The small molecule below binds the protein below.
Small molecule (SMILES): C[N+](C)(C)CCOC(N)=O

Binding-site contacts:
Ligand atom N1 contacts residue TYR89 of chain 1.D at 4.2 Å.
Ligand atom C8 contacts residue MET114 of chain 1.E at 4.1 Å (hydrophobic).
Ligand atom C3 contacts residue CYS187 of chain 1.D at 4.0 Å (hydrophobic).
Ligand atom N1 contacts residue MET114 of chain 1.E at 4.4 Å.
Ligand atom C8 contacts residue TRP143 of chain 1.D at 3.3 Å (hydrophobic).
Ligand atom O4 contacts residue TYR192 of chain 1.D at 3.8 Å.
Ligand atom C5 contacts residue THR144 of chain 1.D at 4.0 Å.
Ligand atom C10 contacts residue TYR192 of chain 1.D at 3.9 Å (hydrophobic).
Ligand atom N6 contacts residue THR144 of chain 1.D at 3.4 Å.
Ligand atom C10 contacts residue TRP143 of chain 1.D at 4.1 Å (hydrophobic).
Ligand atom N6 contacts residue MET114 of chain 1.E at 4.2 Å.
Ligand atom O7 contacts residue ARG104 of chain 1.E at 3.6 Å.
Ligand atom C8 contacts residue TRP53 of chain 1.E at 4.5 Å (hydrophobic).
Ligand atom N6 contacts residue TRP143 of chain 1.D at 3.3 Å (h-bond).
Ligand atom C10 contacts residue SER142 of chain 1.D at 4.3 Å.
Ligand atom C9 contacts residue TYR185 of chain 1.D at 3.5 Å (hydrophobic).
Ligand atom N1 contacts residue TYR185 of chain 1.D at 4.2 Å.
Ligand atom C9 contacts residue MET114 of chain 1.E at 3.9 Å (hydrophobic).
Ligand atom C9 contacts residue CYS187 of chain 1.D at 3.8 Å (hydrophobic).
Ligand atom C5 contacts residue TRP143 of chain 1.D at 3.6 Å (hydrophobic).
Ligand atom O4 contacts residue TRP143 of chain 1.D at 3.5 Å (h-bond).
Ligand atom N1 contacts residue TRP143 of chain 1.D at 3.9 Å.
Ligand atom C9 contacts residue TRP53 of chain 1.E at 3.9 Å (hydrophobic).
Ligand atom C3 contacts residue MET114 of chain 1.E at 3.7 Å (hydrophobic).
Ligand atom C5 contacts residue LEU112 of chain 1.E at 3.9 Å (hydrophobic).
Ligand atom C10 contacts residue TYR185 of chain 1.D at 3.5 Å (hydrophobic).
Ligand atom O7 contacts residue THR144 of chain 1.D at 4.2 Å.
Ligand atom O4 contacts residue CYS187 of chain 1.D at 4.3 Å.
Ligand atom C2 contacts residue TRP143 of chain 1.D at 3.2 Å (hydrophobic).
Ligand atom O4 contacts residue THR144 of chain 1.D at 4.5 Å.
Ligand atom O4 contacts residue CYS188 of chain 1.D at 4.0 Å.
Ligand atom C3 contacts residue CYS188 of chain 1.D at 4.4 Å (hydrophobic).
Ligand atom C2 contacts residue CYS187 of chain 1.D at 4.3 Å (hydrophobic).
Ligand atom C3 contacts residue TRP143 of chain 1.D at 3.4 Å (hydrophobic).
Ligand atom O4 contacts residue LEU112 of chain 1.E at 4.2 Å.
Ligand atom C10 contacts residue TYR89 of chain 1.D at 2.9 Å (hydrophobic).
Ligand atom C2 contacts residue TYR192 of chain 1.D at 3.7 Å (hydrophobic).
Ligand atom C8 contacts residue TYR89 of chain 1.D at 4.3 Å (hydrophobic).
Ligand atom O7 contacts residue LEU112 of chain 1.E at 3.4 Å.

Sequence of chain 1.E:
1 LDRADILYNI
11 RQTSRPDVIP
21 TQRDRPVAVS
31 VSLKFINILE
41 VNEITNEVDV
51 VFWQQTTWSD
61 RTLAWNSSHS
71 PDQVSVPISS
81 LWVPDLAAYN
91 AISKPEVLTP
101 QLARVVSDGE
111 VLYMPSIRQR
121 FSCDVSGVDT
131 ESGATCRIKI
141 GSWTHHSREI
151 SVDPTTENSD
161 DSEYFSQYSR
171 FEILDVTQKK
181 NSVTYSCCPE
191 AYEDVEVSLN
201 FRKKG

Sequence of chain 1.D:
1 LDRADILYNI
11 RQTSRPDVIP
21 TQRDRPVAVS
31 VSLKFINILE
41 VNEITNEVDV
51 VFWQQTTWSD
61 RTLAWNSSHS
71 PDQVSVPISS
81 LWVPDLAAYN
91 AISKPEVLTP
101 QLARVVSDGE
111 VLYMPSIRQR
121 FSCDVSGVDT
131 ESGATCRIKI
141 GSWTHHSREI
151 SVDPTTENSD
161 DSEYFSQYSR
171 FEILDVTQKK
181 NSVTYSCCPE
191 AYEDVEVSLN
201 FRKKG